A protein and the small-molecule ligand that binds it are described below.
Small molecule (SMILES): Nc1nc2c(ncn2[C@@H]2CN(C(=O)CCP(=O)(O)O)C[C@H]2OC[C@@H](O)P(=O)(O)O)c(=O)[nH]1

Sequence of chain 1.C:
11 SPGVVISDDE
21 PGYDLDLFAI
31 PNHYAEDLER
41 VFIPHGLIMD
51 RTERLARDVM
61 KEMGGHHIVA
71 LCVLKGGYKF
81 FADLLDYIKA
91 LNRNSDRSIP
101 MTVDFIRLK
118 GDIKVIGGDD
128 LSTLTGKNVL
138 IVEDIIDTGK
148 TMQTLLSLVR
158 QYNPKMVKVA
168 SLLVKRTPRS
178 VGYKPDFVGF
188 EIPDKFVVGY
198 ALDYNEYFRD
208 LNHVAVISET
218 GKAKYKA

Binding-site contacts:
Ligand atom C2 contacts residue VAL194 of chain 1.C at 3.3 Å (hydrophobic).
Ligand atom OAD contacts residue ASP200 of chain 1.C at 2.9 Å (salt-bridge).
Ligand atom N7 contacts residue LYS172 of chain 1.C at 3.3 Å (salt-bridge).
Ligand atom CAZ contacts residue THR148 of chain 1.C at 3.6 Å.
Ligand atom OAD contacts residue ARG206 of chain 1.C at 3.0 Å (salt-bridge).
Ligand atom OAD contacts residue MG1 of chain 1.L at 2.1 Å.
Ligand atom O6 contacts residue LYS172 of chain 1.C at 2.8 Å (salt-bridge).
Ligand atom C6 contacts residue PHE193 of chain 1.C at 3.6 Å (hydrophobic).
Ligand atom OAT contacts residue ILE142 of chain 1.C at 3.6 Å.
Ligand atom OAI contacts residue LYS147 of chain 1.C at 3.3 Å (salt-bridge).
Ligand atom PBF contacts residue GLY146 of chain 1.C at 3.7 Å.
Ligand atom CAU contacts residue MG1 of chain 1.L at 3.1 Å.
Ligand atom C2 contacts residue PHE193 of chain 1.C at 3.3 Å (hydrophobic).
Ligand atom OAG contacts residue ARG206 of chain 1.C at 3.4 Å (salt-bridge).
Ligand atom OAI contacts residue THR145 of chain 1.C at 3.3 Å (h-bond).
Ligand atom PBF contacts residue THR145 of chain 1.C at 3.4 Å.
Ligand atom OAG contacts residue LEU74 of chain 1.C at 3.6 Å.
Ligand atom N2 contacts residue VAL194 of chain 1.C at 3.1 Å (h-bond).
Ligand atom OAE contacts residue THR145 of chain 1.C at 3.4 Å (h-bond).
Ligand atom OAE contacts residue GLY146 of chain 1.C at 2.8 Å (h-bond).
Ligand atom N2 contacts residue LEU199 of chain 1.C at 3.6 Å.
Ligand atom OAJ contacts residue ASP144 of chain 1.C at 3.4 Å.
Ligand atom N2 contacts residue ASP200 of chain 1.C at 2.7 Å (salt-bridge).
Ligand atom OAH contacts residue GLY76 of chain 1.C at 3.0 Å (h-bond).
Ligand atom OAJ contacts residue THR145 of chain 1.C at 2.7 Å (h-bond).
Ligand atom N1 contacts residue VAL194 of chain 1.C at 2.7 Å (h-bond).
Ligand atom N2 contacts residue PHE193 of chain 1.C at 3.5 Å.
Ligand atom OAI contacts residue THR148 of chain 1.C at 2.6 Å (h-bond).
Ligand atom O6 contacts residue VAL194 of chain 1.C at 3.1 Å (h-bond).
Ligand atom OAH contacts residue LYS75 of chain 1.C at 3.5 Å (salt-bridge).
Ligand atom OAE contacts residue ASP144 of chain 1.C at 3.0 Å (salt-bridge).
Ligand atom PBE contacts residue LYS75 of chain 1.C at 3.6 Å.
Ligand atom C6 contacts residue LYS172 of chain 1.C at 3.7 Å.
Ligand atom O6 contacts residue LYS192 of chain 1.C at 3.4 Å (salt-bridge).
Ligand atom PBE contacts residue MG1 of chain 1.L at 3.5 Å.
Ligand atom OAG contacts residue LYS75 of chain 1.C at 2.7 Å (salt-bridge).
Ligand atom OAB contacts residue MG1 of chain 1.L at 2.1 Å.
Ligand atom N1 contacts residue PHE193 of chain 1.C at 3.4 Å.
Ligand atom OAF contacts residue THR148 of chain 1.C at 3.0 Å (h-bond).
Ligand atom O6 contacts residue PHE193 of chain 1.C at 3.4 Å.